This protein binds this small molecule.
Small molecule (SMILES): CC(=O)N[C@@H]1[C@@H](O)[C@H](O)[C@@H](CO)O[C@H]1O

Sequence of chain 1.E:
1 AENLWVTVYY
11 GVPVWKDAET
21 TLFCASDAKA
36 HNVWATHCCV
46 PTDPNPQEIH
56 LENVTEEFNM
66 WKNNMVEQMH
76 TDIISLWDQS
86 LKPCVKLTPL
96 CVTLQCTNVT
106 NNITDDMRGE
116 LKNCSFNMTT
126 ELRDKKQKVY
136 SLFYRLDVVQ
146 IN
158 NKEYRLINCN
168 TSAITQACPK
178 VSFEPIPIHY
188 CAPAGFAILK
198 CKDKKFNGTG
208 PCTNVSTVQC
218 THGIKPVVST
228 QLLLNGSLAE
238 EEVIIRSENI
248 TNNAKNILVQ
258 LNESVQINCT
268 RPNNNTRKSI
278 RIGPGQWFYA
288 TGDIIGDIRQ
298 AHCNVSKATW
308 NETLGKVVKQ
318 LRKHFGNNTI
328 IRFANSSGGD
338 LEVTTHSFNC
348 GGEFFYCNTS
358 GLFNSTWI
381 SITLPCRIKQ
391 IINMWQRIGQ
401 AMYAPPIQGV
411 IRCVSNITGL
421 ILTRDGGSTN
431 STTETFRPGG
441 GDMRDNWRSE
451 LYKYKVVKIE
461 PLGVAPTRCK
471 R

Binding-site contacts:
Ligand atom C8 contacts residue SER120 of chain 1.E at 3.7 Å.
Ligand atom C8 contacts residue PHE121 of chain 1.E at 3.6 Å (hydrophobic).
Ligand atom C8 contacts residue LYS133 of chain 1.E at 4.3 Å.
Ligand atom C7 contacts residue PHE121 of chain 1.E at 4.4 Å (hydrophobic).
Ligand atom C7 contacts residue GLN100 of chain 1.E at 4.2 Å.
Ligand atom C8 contacts residue ASN122 of chain 1.E at 4.1 Å.
Ligand atom O7 contacts residue GLN100 of chain 1.E at 4.0 Å.
Ligand atom O7 contacts residue ASN122 of chain 1.E at 3.8 Å.
Ligand atom C2 contacts residue ASN122 of chain 1.E at 2.5 Å.
Ligand atom C3 contacts residue ASN122 of chain 1.E at 3.8 Å.
Ligand atom C1 contacts residue ASN122 of chain 1.E at 1.5 Å.
Ligand atom C4 contacts residue ASN122 of chain 1.E at 4.2 Å.
Ligand atom C8 contacts residue GLN100 of chain 1.E at 3.8 Å.
Ligand atom C7 contacts residue ASN122 of chain 1.E at 3.6 Å.
Ligand atom C5 contacts residue ASN122 of chain 1.E at 3.7 Å.
Ligand atom N2 contacts residue ASN122 of chain 1.E at 2.9 Å (h-bond).
Ligand atom O5 contacts residue ASN122 of chain 1.E at 2.4 Å (h-bond).